Sequence of chain 1.C:
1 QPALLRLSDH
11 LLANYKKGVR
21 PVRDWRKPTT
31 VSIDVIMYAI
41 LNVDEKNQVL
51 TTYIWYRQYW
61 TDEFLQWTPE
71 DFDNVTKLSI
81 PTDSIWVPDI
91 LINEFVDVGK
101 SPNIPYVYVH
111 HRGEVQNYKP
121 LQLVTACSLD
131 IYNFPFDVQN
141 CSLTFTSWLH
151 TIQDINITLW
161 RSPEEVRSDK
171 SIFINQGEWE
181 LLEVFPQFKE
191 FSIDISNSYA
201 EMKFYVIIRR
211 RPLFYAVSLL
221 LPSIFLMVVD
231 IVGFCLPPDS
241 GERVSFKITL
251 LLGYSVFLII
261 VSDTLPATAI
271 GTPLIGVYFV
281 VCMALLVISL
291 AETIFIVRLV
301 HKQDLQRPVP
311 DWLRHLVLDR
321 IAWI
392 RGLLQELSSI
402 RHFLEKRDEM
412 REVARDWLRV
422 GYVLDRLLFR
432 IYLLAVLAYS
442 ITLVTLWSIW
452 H

Binding-site contacts:
Ligand atom O7 contacts residue PHE188 of chain 1.C at 4.1 Å.
Ligand atom O5 contacts residue ASN156 of chain 1.C at 2.4 Å (h-bond).
Ligand atom C6 contacts residue THR158 of chain 1.C at 4.2 Å.
Ligand atom C2 contacts residue ASN156 of chain 1.C at 2.5 Å.
Ligand atom C5 contacts residue ASN156 of chain 1.C at 3.7 Å.
Ligand atom C8 contacts residue PHE188 of chain 1.C at 4.2 Å (hydrophobic).
Ligand atom C5 contacts residue PHE188 of chain 1.C at 3.9 Å (hydrophobic).
Ligand atom O7 contacts residue ASN156 of chain 1.C at 3.5 Å (h-bond).
Ligand atom O6 contacts residue ILE157 of chain 1.C at 3.6 Å.
Ligand atom C7 contacts residue ASN156 of chain 1.C at 3.4 Å.
Ligand atom C1 contacts residue ASN156 of chain 1.C at 1.4 Å.
Ligand atom O6 contacts residue PHE188 of chain 1.C at 3.5 Å.
Ligand atom C8 contacts residue ILE152 of chain 1.C at 3.7 Å (hydrophobic).
Ligand atom O6 contacts residue THR158 of chain 1.C at 4.0 Å.
Ligand atom O5 contacts residue PHE188 of chain 1.C at 4.1 Å.
Ligand atom C6 contacts residue ILE157 of chain 1.C at 4.4 Å (hydrophobic).
Ligand atom C1 contacts residue PHE188 of chain 1.C at 4.0 Å (hydrophobic).
Ligand atom C4 contacts residue ASN156 of chain 1.C at 4.2 Å.
Ligand atom O5 contacts residue ILE157 of chain 1.C at 4.4 Å.
Ligand atom C3 contacts residue ASN156 of chain 1.C at 3.8 Å.
Ligand atom N2 contacts residue ASN156 of chain 1.C at 2.9 Å (h-bond).

A protein and the small-molecule ligand that binds it are described below.
Small molecule (SMILES): CC(=O)N[C@H]1[C@H](O[C@H]2[C@H](O)[C@@H](NC(C)=O)CO[C@@H]2CO)O[C@H](CO)[C@@H](O)[C@@H]1O